The small molecule below binds the protein below.
Small molecule (SMILES): Cc1cc2c(s1)c(-c1ccc(C(=O)O)cc1)nn2C(=O)c1c(Cl)cccc1Cl

Binding-site contacts:
Ligand atom N1 contacts residue PHE262 of chain 1.A at 3.5 Å.
Ligand atom O1 contacts residue TYR258 of chain 1.A at 3.4 Å.
Ligand atom CL1 contacts residue GLN240 of chain 1.A at 3.8 Å.
Ligand atom C18 contacts residue TRP73 of chain 1.A at 3.7 Å (hydrophobic).
Ligand atom O2 contacts residue GLN85 of chain 1.A at 2.7 Å (h-bond).
Ligand atom C16 contacts residue PHE262 of chain 1.A at 3.6 Å (hydrophobic).
Ligand atom CL2 contacts residue THR81 of chain 1.A at 3.5 Å.
Ligand atom S1 contacts residue LEU261 of chain 1.A at 3.3 Å.
Ligand atom O2 contacts residue GLN251 of chain 1.A at 3.6 Å.
Ligand atom C5 contacts residue ILE84 of chain 1.A at 3.7 Å (hydrophobic).
Ligand atom O1 contacts residue ALA252 of chain 1.A at 3.7 Å.
Ligand atom CL2 contacts residue LEU80 of chain 1.A at 3.3 Å.
Ligand atom C3 contacts residue LEU261 of chain 1.A at 3.3 Å (hydrophobic).
Ligand atom C7 contacts residue PHE262 of chain 1.A at 3.8 Å (hydrophobic).
Ligand atom C9 contacts residue TYR258 of chain 1.A at 3.7 Å (hydrophobic).
Ligand atom CL2 contacts residue MET114 of chain 1.A at 3.7 Å.
Ligand atom C19 contacts residue ALA77 of chain 1.A at 3.8 Å (hydrophobic).
Ligand atom C2 contacts residue LEU261 of chain 1.A at 3.5 Å (hydrophobic).
Ligand atom C6 contacts residue ILE84 of chain 1.A at 3.6 Å (hydrophobic).
Ligand atom C5 contacts residue LEU261 of chain 1.A at 3.8 Å (hydrophobic).
Ligand atom O2 contacts residue ALA252 of chain 1.A at 3.4 Å.
Ligand atom C11 contacts residue ALA253 of chain 1.A at 3.5 Å (hydrophobic).
Ligand atom O1 contacts residue PHE254 of chain 1.A at 3.1 Å (h-bond).
Ligand atom C13 contacts residue ILE84 of chain 1.A at 3.5 Å (hydrophobic).
Ligand atom C1 contacts residue LEU109 of chain 1.A at 3.6 Å (hydrophobic).
Ligand atom O2 contacts residue ALA253 of chain 1.A at 3.0 Å (h-bond).
Ligand atom C1 contacts residue LYS110 of chain 1.A at 3.2 Å.
Ligand atom C17 contacts residue PHE262 of chain 1.A at 3.5 Å (hydrophobic).
Ligand atom C14 contacts residue MET114 of chain 1.A at 3.8 Å (hydrophobic).
Ligand atom C7 contacts residue ILE84 of chain 1.A at 3.4 Å (hydrophobic).
Ligand atom C12 contacts residue THR81 of chain 1.A at 3.9 Å.
Ligand atom C11 contacts residue PHE254 of chain 1.A at 3.9 Å (hydrophobic).
Ligand atom C11 contacts residue ALA252 of chain 1.A at 3.8 Å (hydrophobic).
Ligand atom C11 contacts residue GLN85 of chain 1.A at 3.8 Å.
Ligand atom O1 contacts residue ALA253 of chain 1.A at 3.2 Å (h-bond).
Ligand atom C4 contacts residue LEU261 of chain 1.A at 3.6 Å (hydrophobic).
Ligand atom O3 contacts residue LEU239 of chain 1.A at 3.8 Å.
Ligand atom C19 contacts residue THR81 of chain 1.A at 3.5 Å.
Ligand atom O3 contacts residue MET114 of chain 1.A at 3.5 Å.
Ligand atom C8 contacts residue ILE84 of chain 1.A at 3.8 Å (hydrophobic).

Sequence of chain 1.A:
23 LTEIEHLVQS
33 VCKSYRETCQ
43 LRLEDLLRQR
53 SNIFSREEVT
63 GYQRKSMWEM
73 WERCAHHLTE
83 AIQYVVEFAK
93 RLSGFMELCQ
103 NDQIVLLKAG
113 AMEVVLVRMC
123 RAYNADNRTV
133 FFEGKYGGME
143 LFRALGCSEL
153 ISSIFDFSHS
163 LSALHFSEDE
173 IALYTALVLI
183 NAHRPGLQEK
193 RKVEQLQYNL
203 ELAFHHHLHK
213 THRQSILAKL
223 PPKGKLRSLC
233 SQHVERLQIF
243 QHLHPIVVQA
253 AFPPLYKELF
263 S